A protein and the small-molecule ligand that binds it are described below.
Small molecule (SMILES): CC(=O)N[C@H]1[C@H](O[C@H]2[C@H](O)[C@@H](NC(C)=O)CO[C@@H]2CO)O[C@H](CO)[C@@H](O)[C@@H]1O

Sequence of chain 18.A:
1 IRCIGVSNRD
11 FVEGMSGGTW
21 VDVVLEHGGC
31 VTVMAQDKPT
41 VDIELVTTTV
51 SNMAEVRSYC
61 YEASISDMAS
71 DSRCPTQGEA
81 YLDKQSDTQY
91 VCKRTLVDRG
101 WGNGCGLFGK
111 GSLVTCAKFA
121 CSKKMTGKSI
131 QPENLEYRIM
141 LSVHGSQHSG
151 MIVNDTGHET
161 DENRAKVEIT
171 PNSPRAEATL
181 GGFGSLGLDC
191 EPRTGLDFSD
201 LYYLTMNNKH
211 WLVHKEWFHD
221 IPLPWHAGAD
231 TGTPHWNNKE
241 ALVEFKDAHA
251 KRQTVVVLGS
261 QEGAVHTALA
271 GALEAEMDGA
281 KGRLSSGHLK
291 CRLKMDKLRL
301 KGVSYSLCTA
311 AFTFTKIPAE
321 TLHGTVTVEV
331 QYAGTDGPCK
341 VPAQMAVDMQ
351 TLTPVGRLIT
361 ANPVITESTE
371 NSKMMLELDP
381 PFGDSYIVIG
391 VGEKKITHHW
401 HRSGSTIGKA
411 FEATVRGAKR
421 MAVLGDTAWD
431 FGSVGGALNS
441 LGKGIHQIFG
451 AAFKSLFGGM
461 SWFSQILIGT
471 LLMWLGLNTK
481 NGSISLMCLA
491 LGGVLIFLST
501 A

Binding-site contacts:
Ligand atom O5 contacts residue ASN154 of chain 18.A at 4.0 Å.
Ligand atom N2 contacts residue THR156 of chain 18.A at 3.8 Å.
Ligand atom C3 contacts residue THR156 of chain 18.A at 4.0 Å.
Ligand atom C7 contacts residue GLY150 of chain 18.A at 4.3 Å.
Ligand atom C2 contacts residue THR156 of chain 18.A at 3.9 Å.
Ligand atom C7 contacts residue ASN154 of chain 18.A at 3.5 Å.
Ligand atom C1 contacts residue MET151 of chain 18.A at 4.4 Å (hydrophobic).
Ligand atom C1 contacts residue THR156 of chain 18.A at 3.4 Å.
Ligand atom C5 contacts residue THR156 of chain 18.A at 4.3 Å.
Ligand atom C2 contacts residue ASN154 of chain 18.A at 4.0 Å.
Ligand atom N2 contacts residue ASN154 of chain 18.A at 3.8 Å.
Ligand atom C8 contacts residue ASN154 of chain 18.A at 3.9 Å.
Ligand atom O7 contacts residue ASN154 of chain 18.A at 3.3 Å (h-bond).
Ligand atom C1 contacts residue ASN154 of chain 18.A at 3.0 Å.
Ligand atom O5 contacts residue THR156 of chain 18.A at 4.2 Å.
Ligand atom O7 contacts residue GLY150 of chain 18.A at 3.4 Å (h-bond).